Binding-site contacts:
Ligand atom C3' contacts residue DA1 of chain 1.XF at 2.6 Å.
Ligand atom C6 contacts residue PHE205 of chain 1.HB at 4.4 Å (hydrophobic).
Ligand atom N1 contacts residue ARG92 of chain 1.HB at 4.0 Å.
Ligand atom C4' contacts residue VAL203 of chain 1.HB at 4.2 Å (hydrophobic).
Ligand atom C4 contacts residue ARG92 of chain 1.HB at 4.4 Å.
Ligand atom C2' contacts residue DA1 of chain 1.XF at 3.3 Å.
Ligand atom C2 contacts residue ARG92 of chain 1.HB at 4.3 Å.
Ligand atom C6 contacts residue ARG92 of chain 1.HB at 4.0 Å.
Ligand atom C5 contacts residue PHE205 of chain 1.HB at 4.2 Å (hydrophobic).
Ligand atom C5' contacts residue PRO204 of chain 1.HB at 4.3 Å (hydrophobic).
Ligand atom O5' contacts residue ASP202 of chain 1.HB at 4.4 Å.
Ligand atom C4' contacts residue DA1 of chain 1.XF at 3.9 Å.
Ligand atom C1' contacts residue VAL203 of chain 1.HB at 4.1 Å (hydrophobic).
Ligand atom C1' contacts residue PRO204 of chain 1.HB at 3.7 Å (hydrophobic).
Ligand atom C1' contacts residue ARG92 of chain 1.HB at 4.4 Å.
Ligand atom C5' contacts residue ASP202 of chain 1.HB at 4.0 Å.
Ligand atom O3' contacts residue DA1 of chain 1.XF at 1.6 Å.
Ligand atom C2' contacts residue PRO204 of chain 1.HB at 4.3 Å (hydrophobic).
Ligand atom C4' contacts residue PRO204 of chain 1.HB at 3.6 Å (hydrophobic).
Ligand atom C5 contacts residue ARG92 of chain 1.HB at 4.3 Å.
Ligand atom O4' contacts residue PRO204 of chain 1.HB at 3.6 Å (h-bond).
Ligand atom O4' contacts residue ARG92 of chain 1.HB at 4.2 Å.
Ligand atom O4' contacts residue VAL203 of chain 1.HB at 3.6 Å.

This protein binds this small molecule.
Small molecule (SMILES): Nc1ccn([C@H]2C[C@H](O)[C@@H](COP(=O)(O)O)O2)c(=O)n1

Sequence of chain 1.HB:
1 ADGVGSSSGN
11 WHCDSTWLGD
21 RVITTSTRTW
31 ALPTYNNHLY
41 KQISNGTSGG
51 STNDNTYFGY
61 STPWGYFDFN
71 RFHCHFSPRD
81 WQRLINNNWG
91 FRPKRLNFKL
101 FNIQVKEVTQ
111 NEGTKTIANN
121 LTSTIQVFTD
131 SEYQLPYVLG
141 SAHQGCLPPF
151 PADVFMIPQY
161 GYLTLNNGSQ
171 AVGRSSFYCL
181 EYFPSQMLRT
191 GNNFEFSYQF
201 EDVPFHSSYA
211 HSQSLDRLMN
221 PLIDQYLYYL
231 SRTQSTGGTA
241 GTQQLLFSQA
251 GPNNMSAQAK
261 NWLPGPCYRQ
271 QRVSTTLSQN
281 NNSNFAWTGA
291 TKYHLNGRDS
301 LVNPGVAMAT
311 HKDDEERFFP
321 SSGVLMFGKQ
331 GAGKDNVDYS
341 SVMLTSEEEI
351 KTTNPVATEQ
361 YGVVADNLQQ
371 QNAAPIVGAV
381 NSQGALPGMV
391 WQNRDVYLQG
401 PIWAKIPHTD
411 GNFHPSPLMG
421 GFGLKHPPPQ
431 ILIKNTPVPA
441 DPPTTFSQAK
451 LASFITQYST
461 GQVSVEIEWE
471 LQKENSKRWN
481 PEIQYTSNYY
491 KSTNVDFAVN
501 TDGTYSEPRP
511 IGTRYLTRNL